Binding-site contacts:
Ligand atom O2B contacts residue MG1 of chain 2.C at 2.5 Å.
Ligand atom O1A contacts residue MG1 of chain 2.C at 2.5 Å.
Ligand atom PG contacts residue MG1 of chain 2.C at 3.4 Å.
Ligand atom O1A contacts residue ALA100 of chain 2.A at 3.2 Å.
Ligand atom O2' contacts residue SER80 of chain 2.A at 2.5 Å (h-bond).
Ligand atom O1B contacts residue THR79 of chain 2.A at 2.6 Å (h-bond).
Ligand atom N3B contacts residue ARG97 of chain 2.A at 3.2 Å (salt-bridge).
Ligand atom N7 contacts residue ASN35 of chain 2.A at 3.2 Å.
Ligand atom PG contacts residue LYS309 of chain 2.A at 3.5 Å.
Ligand atom O1G contacts residue GLU99 of chain 2.A at 2.9 Å (salt-bridge).
Ligand atom O1G contacts residue GLY98 of chain 2.A at 3.1 Å (h-bond).
Ligand atom N1 contacts residue THR145 of chain 2.A at 3.2 Å (h-bond).
Ligand atom N3B contacts residue GLY95 of chain 2.A at 3.5 Å.
Ligand atom O2B contacts residue ASN35 of chain 2.A at 3.2 Å (h-bond).
Ligand atom O2B contacts residue LYS81 of chain 2.A at 2.8 Å (salt-bridge).
Ligand atom PG contacts residue ARG97 of chain 2.A at 3.5 Å.
Ligand atom PB contacts residue MG1 of chain 2.C at 3.2 Å.
Ligand atom N3B contacts residue PHE96 of chain 2.A at 3.0 Å (h-bond).
Ligand atom O2G contacts residue MG1 of chain 2.C at 2.3 Å.
Ligand atom O3A contacts residue MG1 of chain 2.C at 3.4 Å.
Ligand atom O3' contacts residue THR79 of chain 2.A at 3.4 Å (h-bond).
Ligand atom N6 contacts residue ASP60 of chain 2.A at 2.8 Å (salt-bridge).
Ligand atom O2A contacts residue NA1 of chain 2.B at 2.9 Å (h-bond).
Ligand atom O3' contacts residue SER80 of chain 2.A at 2.9 Å (h-bond).
Ligand atom N1 contacts residue ALA39 of chain 2.A at 3.3 Å.
Ligand atom N3B contacts residue GLY98 of chain 2.A at 3.0 Å (h-bond).
Ligand atom O1G contacts residue ALA100 of chain 2.A at 2.9 Å (h-bond).
Ligand atom O3G contacts residue PHE96 of chain 2.A at 3.0 Å (h-bond).
Ligand atom O1A contacts residue ASN35 of chain 2.A at 2.9 Å (h-bond).
Ligand atom N3B contacts residue MG1 of chain 2.C at 3.5 Å.
Ligand atom O2G contacts residue LYS309 of chain 2.A at 3.2 Å (salt-bridge).
Ligand atom N6 contacts residue THR145 of chain 2.A at 3.5 Å.
Ligand atom N3 contacts residue ILE65 of chain 2.A at 3.3 Å.
Ligand atom O5' contacts residue LEU101 of chain 2.A at 3.2 Å.
Ligand atom PA contacts residue MG1 of chain 2.C at 3.5 Å.
Ligand atom O3G contacts residue LYS309 of chain 2.A at 2.7 Å (salt-bridge).
Ligand atom O3G contacts residue ARG97 of chain 2.A at 2.8 Å (salt-bridge).
Ligand atom O2' contacts residue ILE5 of chain 1.A at 3.3 Å.
Ligand atom O3A contacts residue GLY98 of chain 2.A at 3.4 Å.
Ligand atom O2A contacts residue LEU101 of chain 2.A at 2.8 Å (h-bond).

Sequence of chain 1.A:
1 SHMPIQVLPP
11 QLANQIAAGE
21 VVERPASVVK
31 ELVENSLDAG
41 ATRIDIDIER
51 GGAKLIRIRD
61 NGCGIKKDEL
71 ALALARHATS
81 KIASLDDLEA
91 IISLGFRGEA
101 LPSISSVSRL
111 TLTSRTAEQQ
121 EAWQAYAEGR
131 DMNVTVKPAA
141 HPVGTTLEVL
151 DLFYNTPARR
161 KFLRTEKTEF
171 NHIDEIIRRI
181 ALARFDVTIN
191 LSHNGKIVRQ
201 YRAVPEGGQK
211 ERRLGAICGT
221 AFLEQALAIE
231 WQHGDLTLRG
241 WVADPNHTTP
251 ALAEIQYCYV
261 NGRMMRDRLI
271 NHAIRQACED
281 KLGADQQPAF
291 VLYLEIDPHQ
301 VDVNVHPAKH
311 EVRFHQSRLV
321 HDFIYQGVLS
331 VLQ

This protein binds this small molecule.
Small molecule (SMILES): Nc1ncnc2c1ncn2[C@@H]1O[C@H](CO[P](=O)(O)O[P](=O)(O)NP(=O)(O)O)[C@@H](O)[C@H]1O

Sequence of chain 2.A:
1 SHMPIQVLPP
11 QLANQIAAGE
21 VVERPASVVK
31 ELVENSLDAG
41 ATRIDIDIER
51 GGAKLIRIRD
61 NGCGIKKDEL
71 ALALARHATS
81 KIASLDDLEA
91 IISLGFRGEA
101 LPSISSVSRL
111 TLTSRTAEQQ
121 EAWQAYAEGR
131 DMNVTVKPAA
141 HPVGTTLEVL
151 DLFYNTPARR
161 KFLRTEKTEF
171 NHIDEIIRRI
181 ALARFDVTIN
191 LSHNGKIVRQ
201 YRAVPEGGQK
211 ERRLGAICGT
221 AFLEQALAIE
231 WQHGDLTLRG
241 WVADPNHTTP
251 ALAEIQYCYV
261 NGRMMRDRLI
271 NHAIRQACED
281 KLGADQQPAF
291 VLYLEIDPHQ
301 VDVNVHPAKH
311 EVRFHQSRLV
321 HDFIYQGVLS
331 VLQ